Binding-site contacts:
Ligand atom CI3 contacts residue MG1 of chain 1.SC at 3.2 Å.
Ligand atom OG2 contacts residue LYS91 of chain 1.L at 2.7 Å (salt-bridge).
Ligand atom O61 contacts residue TRP94 of chain 1.L at 4.2 Å.
Ligand atom C61 contacts residue LYS47 of chain 1.L at 3.7 Å.
Ligand atom C32 contacts residue MG1 of chain 1.SC at 4.1 Å.
Ligand atom N23 contacts residue MG1 of chain 1.SC at 3.0 Å.
Ligand atom C21 contacts residue LYS47 of chain 1.L at 4.5 Å.
Ligand atom O61 contacts residue LYS47 of chain 1.L at 4.1 Å.
Ligand atom C51 contacts residue LYS46 of chain 1.L at 3.8 Å.
Ligand atom C23 contacts residue MG1 of chain 1.SC at 3.2 Å.
Ligand atom O33 contacts residue MG1 of chain 1.VB at 3.8 Å.
Ligand atom O51 contacts residue LYS46 of chain 1.L at 3.1 Å.
Ligand atom O32 contacts residue MG1 of chain 1.SC at 4.3 Å.
Ligand atom O53 contacts residue MG1 of chain 1.SC at 4.3 Å.
Ligand atom O13 contacts residue MG1 of chain 1.SC at 3.6 Å.
Ligand atom O61 contacts residue LYS46 of chain 1.L at 2.4 Å (salt-bridge).
Ligand atom C22 contacts residue MG1 of chain 1.SC at 3.8 Å.
Ligand atom O51 contacts residue LYS47 of chain 1.L at 3.8 Å.
Ligand atom O42 contacts residue LYS47 of chain 1.L at 4.5 Å.
Ligand atom CG2 contacts residue LYS91 of chain 1.L at 3.5 Å.
Ligand atom C13 contacts residue MG1 of chain 1.SC at 3.1 Å.
Ligand atom C41 contacts residue LYS47 of chain 1.L at 4.1 Å.
Ligand atom C61 contacts residue LYS46 of chain 1.L at 3.4 Å.
Ligand atom CG2 contacts residue MG1 of chain 1.SC at 3.7 Å.
Ligand atom CH2 contacts residue PRO48 of chain 1.L at 3.4 Å (hydrophobic).
Ligand atom C51 contacts residue LYS47 of chain 1.L at 4.1 Å.
Ligand atom OG2 contacts residue MG1 of chain 1.SC at 4.4 Å.

The small molecule below binds the protein below.
Small molecule (SMILES): [H]/N=C(/N)N[C@H]1[C@H](O)[C@@H](O)[C@H](O[C@@H]2O[C@@H](C)[C@](O)(C=O)[C@H]2O[C@@H]2O[C@@H](CO)[C@H](O)[C@@H](O)[C@@H]2NC)[C@@H](N/C(N)=N\[H])[C@@H]1O

Sequence of chain 1.L:
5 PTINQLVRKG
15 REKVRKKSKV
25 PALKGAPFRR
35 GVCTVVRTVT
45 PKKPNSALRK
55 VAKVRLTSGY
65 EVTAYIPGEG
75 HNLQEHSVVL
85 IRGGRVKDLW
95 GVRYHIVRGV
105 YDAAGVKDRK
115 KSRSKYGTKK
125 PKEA